Binding-site contacts:
Ligand atom O4 contacts residue GLY336 of chain 1.A at 3.9 Å.
Ligand atom C1 contacts residue SER338 of chain 1.A at 3.9 Å.
Ligand atom N2 contacts residue GLY336 of chain 1.A at 4.4 Å.
Ligand atom O7 contacts residue PHE337 of chain 1.A at 4.4 Å.
Ligand atom C1 contacts residue GLY336 of chain 1.A at 4.2 Å.
Ligand atom C5 contacts residue PHE337 of chain 1.A at 4.3 Å (hydrophobic).
Ligand atom C7 contacts residue GLY336 of chain 1.A at 3.7 Å.
Ligand atom C6 contacts residue SER338 of chain 1.A at 3.9 Å.
Ligand atom C1 contacts residue ASN341 of chain 1.A at 1.5 Å.
Ligand atom N2 contacts residue ASN341 of chain 1.A at 3.0 Å (h-bond).
Ligand atom C8 contacts residue GLY336 of chain 1.A at 4.3 Å.
Ligand atom O7 contacts residue ASN342 of chain 1.A at 4.0 Å.
Ligand atom C5 contacts residue ASN341 of chain 1.A at 3.6 Å.
Ligand atom O5 contacts residue SER338 of chain 1.A at 3.5 Å.
Ligand atom C5 contacts residue GLY336 of chain 1.A at 4.2 Å.
Ligand atom C6 contacts residue ASN341 of chain 1.A at 4.0 Å.
Ligand atom C6 contacts residue ASP340 of chain 1.A at 4.2 Å.
Ligand atom C4 contacts residue ASN341 of chain 1.A at 4.3 Å.
Ligand atom O5 contacts residue ASN341 of chain 1.A at 2.4 Å (h-bond).
Ligand atom C8 contacts residue ASN341 of chain 1.A at 3.2 Å.
Ligand atom C2 contacts residue GLY336 of chain 1.A at 4.4 Å.
Ligand atom O7 contacts residue ASN341 of chain 1.A at 4.2 Å.
Ligand atom C5 contacts residue SER338 of chain 1.A at 3.9 Å.
Ligand atom O7 contacts residue PRO335 of chain 1.A at 3.6 Å.
Ligand atom O7 contacts residue GLY336 of chain 1.A at 2.6 Å (h-bond).
Ligand atom C3 contacts residue GLY336 of chain 1.A at 4.0 Å.
Ligand atom C3 contacts residue ASN341 of chain 1.A at 3.9 Å.
Ligand atom C6 contacts residue PHE337 of chain 1.A at 4.1 Å (hydrophobic).
Ligand atom C7 contacts residue ASN341 of chain 1.A at 3.3 Å.
Ligand atom C8 contacts residue PHE337 of chain 1.A at 4.5 Å (hydrophobic).
Ligand atom C2 contacts residue ASN341 of chain 1.A at 2.5 Å.
Ligand atom C6 contacts residue SER338 of chain 1.A at 4.1 Å.
Ligand atom C5 contacts residue ASN341 of chain 1.A at 4.2 Å.
Ligand atom O5 contacts residue SER338 of chain 1.A at 4.0 Å.

Sequence of chain 1.A:
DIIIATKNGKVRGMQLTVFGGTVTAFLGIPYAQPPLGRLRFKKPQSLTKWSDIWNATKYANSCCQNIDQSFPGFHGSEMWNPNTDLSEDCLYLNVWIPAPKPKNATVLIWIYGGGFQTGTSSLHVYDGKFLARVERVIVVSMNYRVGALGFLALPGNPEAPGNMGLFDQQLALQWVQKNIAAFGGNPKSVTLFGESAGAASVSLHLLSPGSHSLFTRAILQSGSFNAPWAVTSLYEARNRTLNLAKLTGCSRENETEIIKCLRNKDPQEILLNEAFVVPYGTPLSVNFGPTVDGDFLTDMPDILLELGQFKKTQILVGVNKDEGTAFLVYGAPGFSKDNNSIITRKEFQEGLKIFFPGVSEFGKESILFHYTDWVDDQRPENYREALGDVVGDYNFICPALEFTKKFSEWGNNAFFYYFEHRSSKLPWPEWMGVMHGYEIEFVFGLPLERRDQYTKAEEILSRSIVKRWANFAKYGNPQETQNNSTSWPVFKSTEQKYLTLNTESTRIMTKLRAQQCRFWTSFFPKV

This protein binds this small molecule.
Small molecule (SMILES): CC(=O)N[C@H]1[C@H](O[C@H]2[C@H](O)[C@@H](NC(C)=O)CO[C@@H]2CO[C@@H]2O[C@@H](C)[C@@H](O)[C@@H](O)[C@@H]2O)O[C@H](CO)[C@@H](O)[C@@H]1O